Binding-site contacts:
Ligand atom O4P contacts residue SER235 of chain 1.A at 4.1 Å.
Ligand atom P contacts residue SER235 of chain 1.A at 3.6 Å.
Ligand atom P contacts residue GLY234 of chain 1.A at 3.8 Å.
Ligand atom O2P contacts residue GLY234 of chain 1.A at 2.9 Å (h-bond).
Ligand atom O4P contacts residue GLY234 of chain 1.A at 3.6 Å (h-bond).
Ligand atom C7 contacts residue TYR102 of chain 1.A at 3.7 Å (hydrophobic).
Ligand atom C3' contacts residue LEU100 of chain 1.A at 4.0 Å (hydrophobic).
Ligand atom C6 contacts residue ALA59 of chain 1.A at 3.3 Å (hydrophobic).
Ligand atom C7 contacts residue ASN60 of chain 1.A at 3.0 Å.
Ligand atom C3 contacts residue LEU100 of chain 1.A at 3.7 Å (hydrophobic).
Ligand atom C2' contacts residue ILE232 of chain 1.A at 3.8 Å (hydrophobic).
Ligand atom C9 contacts residue LEU100 of chain 1.A at 3.7 Å (hydrophobic).
Ligand atom C3' contacts residue TYR175 of chain 1.A at 3.3 Å (hydrophobic).
Ligand atom C1' contacts residue TYR175 of chain 1.A at 3.0 Å (hydrophobic).
Ligand atom O1P contacts residue GLY211 of chain 1.A at 3.7 Å.
Ligand atom N1 contacts residue ASN60 of chain 1.A at 3.0 Å (h-bond).
Ligand atom C5 contacts residue ALA129 of chain 1.A at 4.2 Å (hydrophobic).
Ligand atom C7 contacts residue ALA59 of chain 1.A at 3.3 Å (hydrophobic).
Ligand atom O3P contacts residue GLY234 of chain 1.A at 4.0 Å.
Ligand atom C7 contacts residue LEU100 of chain 1.A at 3.5 Å (hydrophobic).
Ligand atom C2 contacts residue PHE22 of chain 1.A at 3.4 Å (hydrophobic).
Ligand atom O2P contacts residue SER235 of chain 1.A at 3.2 Å (h-bond).
Ligand atom N1 contacts residue LEU100 of chain 1.A at 3.8 Å.
Ligand atom C5 contacts residue LEU100 of chain 1.A at 4.0 Å (hydrophobic).
Ligand atom C2 contacts residue LEU100 of chain 1.A at 3.8 Å (hydrophobic).
Ligand atom C6 contacts residue ALA129 of chain 1.A at 3.7 Å (hydrophobic).
Ligand atom O1P contacts residue GLY213 of chain 1.A at 3.7 Å.
Ligand atom C2 contacts residue ILE64 of chain 1.A at 3.6 Å (hydrophobic).
Ligand atom C6 contacts residue LEU100 of chain 1.A at 3.8 Å (hydrophobic).
Ligand atom C6 contacts residue TYR102 of chain 1.A at 3.8 Å (hydrophobic).
Ligand atom C4 contacts residue TYR175 of chain 1.A at 4.0 Å (hydrophobic).
Ligand atom O3P contacts residue SER235 of chain 1.A at 2.6 Å (h-bond).
Ligand atom N1 contacts residue PHE22 of chain 1.A at 3.8 Å.
Ligand atom C2' contacts residue TYR175 of chain 1.A at 2.9 Å (hydrophobic).
Ligand atom C8 contacts residue LEU100 of chain 1.A at 3.6 Å (hydrophobic).
Ligand atom N1 contacts residue ILE64 of chain 1.A at 3.4 Å.
Ligand atom O2P contacts residue SER233 of chain 1.A at 4.0 Å.
Ligand atom C4 contacts residue LEU100 of chain 1.A at 3.8 Å (hydrophobic).
Ligand atom C8 contacts residue ASN60 of chain 1.A at 3.2 Å.
Ligand atom O3P contacts residue ILE64 of chain 1.A at 3.9 Å.

The protein below binds the small molecule below.
Small molecule (SMILES): O=P(O)(O)OCCCc1c[nH]c2ccccc12

Sequence of chain 1.A:
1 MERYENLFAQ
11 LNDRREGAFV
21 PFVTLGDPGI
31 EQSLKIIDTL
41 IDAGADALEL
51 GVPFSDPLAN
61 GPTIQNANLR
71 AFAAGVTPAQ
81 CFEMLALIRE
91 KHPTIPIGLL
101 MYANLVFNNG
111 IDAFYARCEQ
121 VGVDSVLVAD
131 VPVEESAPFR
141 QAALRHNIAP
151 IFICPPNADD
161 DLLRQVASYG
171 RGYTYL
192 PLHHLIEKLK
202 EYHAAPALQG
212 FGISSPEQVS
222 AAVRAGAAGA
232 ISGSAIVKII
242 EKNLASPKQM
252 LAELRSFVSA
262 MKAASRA